Binding-site contacts:
Ligand atom O12 contacts residue LYS171 of chain 1.A at 3.3 Å (salt-bridge).
Ligand atom C1 contacts residue ASN14 of chain 1.A at 3.6 Å.
Ligand atom P15 contacts residue GLY12 of chain 1.A at 3.5 Å.
Ligand atom P15 contacts residue ASN14 of chain 1.A at 3.9 Å.
Ligand atom O18 contacts residue GLY12 of chain 1.A at 3.5 Å (h-bond).
Ligand atom P15 contacts residue SER13 of chain 1.A at 3.3 Å.
Ligand atom O16 contacts residue GLY12 of chain 1.A at 3.9 Å.
Ligand atom N24 contacts residue GLY118 of chain 1.A at 3.7 Å.
Ligand atom O8 contacts residue GLU174 of chain 1.A at 3.1 Å (salt-bridge).
Ligand atom O18 contacts residue LYS171 of chain 1.A at 3.4 Å (salt-bridge).
Ligand atom O16 contacts residue ASN14 of chain 1.A at 2.9 Å (h-bond).
Ligand atom O12 contacts residue ASN14 of chain 1.A at 4.1 Å.
Ligand atom O22 contacts residue PRO110 of chain 1.A at 3.5 Å.
Ligand atom O22 contacts residue SER119 of chain 1.A at 4.1 Å.
Ligand atom C1 contacts residue GLU174 of chain 1.A at 3.1 Å.
Ligand atom O4 contacts residue GLY88 of chain 1.A at 4.0 Å.
Ligand atom O8 contacts residue ILE108 of chain 1.A at 4.0 Å.
Ligand atom O18 contacts residue SER13 of chain 1.A at 2.3 Å (h-bond).
Ligand atom O8 contacts residue PRO110 of chain 1.A at 3.3 Å.
Ligand atom C10 contacts residue GLY88 of chain 1.A at 3.6 Å.
Ligand atom O8 contacts residue HIS109 of chain 1.A at 4.1 Å.
Ligand atom O18 contacts residue THR11 of chain 1.A at 3.7 Å.
Ligand atom C21 contacts residue MET90 of chain 1.A at 3.9 Å (hydrophobic).
Ligand atom C5 contacts residue LYS171 of chain 1.A at 3.9 Å.
Ligand atom O12 contacts residue SER13 of chain 1.A at 3.9 Å.
Ligand atom O6 contacts residue GLU174 of chain 1.A at 3.0 Å (salt-bridge).
Ligand atom C23 contacts residue XSO1 of chain 1.C at 3.2 Å.
Ligand atom O6 contacts residue LYS171 of chain 1.A at 3.2 Å.
Ligand atom C21 contacts residue PRO110 of chain 1.A at 3.8 Å (hydrophobic).
Ligand atom O17 contacts residue SER13 of chain 1.A at 4.0 Å.
Ligand atom N24 contacts residue MET90 of chain 1.A at 3.5 Å.
Ligand atom O16 contacts residue SER13 of chain 1.A at 3.4 Å (h-bond).
Ligand atom O18 contacts residue ASN14 of chain 1.A at 3.9 Å.
Ligand atom C23 contacts residue MET90 of chain 1.A at 3.6 Å (hydrophobic).
Ligand atom N24 contacts residue SER119 of chain 1.A at 4.0 Å.
Ligand atom C1 contacts residue LYS171 of chain 1.A at 3.9 Å.
Ligand atom O17 contacts residue THR11 of chain 1.A at 3.3 Å (h-bond).
Ligand atom C2 contacts residue GLU174 of chain 1.A at 3.5 Å.
Ligand atom N24 contacts residue XSO1 of chain 1.C at 3.1 Å.
Ligand atom O17 contacts residue GLY12 of chain 1.A at 2.8 Å (h-bond).

The protein below binds the small molecule below.
Small molecule (SMILES): NCC(=O)N[C@@H]1O[C@H](COP(=O)([O-])[O-])[C@@H](O)[C@H]1O

Sequence of chain 1.A:
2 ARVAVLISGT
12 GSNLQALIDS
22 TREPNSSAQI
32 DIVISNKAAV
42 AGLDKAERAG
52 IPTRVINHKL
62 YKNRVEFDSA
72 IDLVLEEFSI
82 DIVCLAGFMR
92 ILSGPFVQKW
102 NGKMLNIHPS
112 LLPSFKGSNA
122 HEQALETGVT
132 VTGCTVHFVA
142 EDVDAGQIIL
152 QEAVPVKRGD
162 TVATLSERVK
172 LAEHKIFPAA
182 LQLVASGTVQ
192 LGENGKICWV